A small-molecule ligand and the protein it binds are described below.
Small molecule (SMILES): CN[C@@H]1C[C@H]2O[C@@](C)([C@@H]1OC)n1c3ccccc3c3c4c(c5c6ccccc6n2c5c31)C(=O)NC4

Binding-site contacts:
Ligand atom C14 contacts residue LYS51 of chain 2.A at 3.8 Å.
Ligand atom C5 contacts residue VAL28 of chain 2.A at 3.8 Å (hydrophobic).
Ligand atom C8 contacts residue GLU97 of chain 2.A at 3.6 Å.
Ligand atom O6 contacts residue ALA147 of chain 2.A at 3.2 Å (h-bond).
Ligand atom C8 contacts residue ALA49 of chain 2.A at 3.5 Å (hydrophobic).
Ligand atom C4 contacts residue MET99 of chain 2.A at 3.4 Å (hydrophobic).
Ligand atom O4 contacts residue GLY29 of chain 2.A at 3.4 Å.
Ligand atom C4 contacts residue TYR98 of chain 2.A at 3.6 Å (hydrophobic).
Ligand atom C1 contacts residue VAL28 of chain 2.A at 3.6 Å (hydrophobic).
Ligand atom C23 contacts residue ALA147 of chain 2.A at 3.8 Å (hydrophobic).
Ligand atom C28 contacts residue GLU105 of chain 2.A at 3.3 Å.
Ligand atom C20 contacts residue VAL28 of chain 2.A at 3.7 Å (hydrophobic).
Ligand atom N1 contacts residue GLU97 of chain 2.A at 2.8 Å (salt-bridge).
Ligand atom O5 contacts residue TYR98 of chain 2.A at 3.3 Å.
Ligand atom C9 contacts residue ALA49 of chain 2.A at 3.7 Å (hydrophobic).
Ligand atom C3 contacts residue TYR98 of chain 2.A at 3.8 Å (hydrophobic).
Ligand atom C25 contacts residue VAL28 of chain 2.A at 3.8 Å (hydrophobic).
Ligand atom C13 contacts residue MET96 of chain 2.A at 3.5 Å (hydrophobic).
Ligand atom O5 contacts residue ALA49 of chain 2.A at 3.8 Å.
Ligand atom C28 contacts residue SER103 of chain 2.A at 3.7 Å.
Ligand atom C17 contacts residue VAL36 of chain 2.A at 3.8 Å (hydrophobic).
Ligand atom C15 contacts residue ASP161 of chain 2.A at 3.8 Å.
Ligand atom O5 contacts residue MET99 of chain 2.A at 2.8 Å (h-bond).
Ligand atom C27 contacts residue ASN148 of chain 2.A at 3.7 Å.
Ligand atom C9 contacts residue LEU150 of chain 2.A at 3.8 Å (hydrophobic).
Ligand atom C9 contacts residue LEU82 of chain 2.A at 3.5 Å (hydrophobic).
Ligand atom C10 contacts residue LEU150 of chain 2.A at 3.5 Å (hydrophobic).
Ligand atom C2 contacts residue GLY102 of chain 2.A at 3.8 Å.
Ligand atom C3 contacts residue MET99 of chain 2.A at 3.5 Å (hydrophobic).
Ligand atom C22 contacts residue ALA147 of chain 2.A at 3.8 Å (hydrophobic).
Ligand atom N1 contacts residue ALA49 of chain 2.A at 3.1 Å.
Ligand atom C27 contacts residue ALA147 of chain 2.A at 3.2 Å (hydrophobic).
Ligand atom O5 contacts residue GLU97 of chain 2.A at 3.7 Å.
Ligand atom C9 contacts residue MET96 of chain 2.A at 3.8 Å (hydrophobic).
Ligand atom C8 contacts residue LEU150 of chain 2.A at 3.7 Å (hydrophobic).
Ligand atom N4 contacts residue ALA147 of chain 2.A at 2.9 Å (h-bond).
Ligand atom C28 contacts residue ALA147 of chain 2.A at 3.6 Å (hydrophobic).
Ligand atom C15 contacts residue LYS51 of chain 2.A at 3.7 Å.
Ligand atom C7 contacts residue LEU150 of chain 2.A at 3.5 Å (hydrophobic).
Ligand atom C3 contacts residue GLY102 of chain 2.A at 3.7 Å.

Sequence of chain 2.A:
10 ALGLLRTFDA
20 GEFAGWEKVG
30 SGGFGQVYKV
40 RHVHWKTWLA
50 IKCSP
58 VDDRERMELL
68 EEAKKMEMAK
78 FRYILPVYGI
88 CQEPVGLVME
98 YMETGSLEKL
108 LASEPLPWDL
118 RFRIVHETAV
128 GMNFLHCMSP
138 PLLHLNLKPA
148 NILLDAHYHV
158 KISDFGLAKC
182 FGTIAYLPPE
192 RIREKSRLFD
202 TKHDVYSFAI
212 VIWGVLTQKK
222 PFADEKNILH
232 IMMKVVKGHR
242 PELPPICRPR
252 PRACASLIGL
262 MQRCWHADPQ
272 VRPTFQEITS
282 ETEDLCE